Binding-site contacts:
Ligand atom C6 contacts residue ASP47 of chain 1.A at 3.9 Å.
Ligand atom C6 contacts residue ASN46 of chain 1.A at 3.5 Å.
Ligand atom O5 contacts residue PHE1 of chain 1.A at 3.1 Å (h-bond).
Ligand atom C6 contacts residue PHE1 of chain 1.A at 3.7 Å (hydrophobic).
Ligand atom O5 contacts residue ASP47 of chain 1.A at 3.9 Å.
Ligand atom C4 contacts residue PHE1 of chain 1.A at 3.7 Å (hydrophobic).
Ligand atom C3 contacts residue ASN135 of chain 1.A at 3.9 Å.
Ligand atom C8 contacts residue TYR48 of chain 1.A at 3.4 Å (hydrophobic).
Ligand atom C14 contacts residue TYR137 of chain 1.A at 2.9 Å (hydrophobic).
Ligand atom O3 contacts residue PHE142 of chain 1.A at 3.6 Å.
Ligand atom C9 contacts residue TYR48 of chain 1.A at 3.7 Å (hydrophobic).
Ligand atom C2 contacts residue ASP140 of chain 1.A at 3.6 Å.
Ligand atom C4 contacts residue ASN135 of chain 1.A at 3.9 Å.
Ligand atom C13 contacts residue TYR137 of chain 1.A at 3.6 Å (hydrophobic).
Ligand atom O6 contacts residue PHE1 of chain 1.A at 2.7 Å (h-bond).
Ligand atom C7 contacts residue TYR48 of chain 1.A at 3.4 Å (hydrophobic).
Ligand atom C4 contacts residue ASP54 of chain 1.A at 3.4 Å.
Ligand atom C1 contacts residue PHE1 of chain 1.A at 3.7 Å (hydrophobic).
Ligand atom O7 contacts residue TYR137 of chain 1.A at 3.9 Å.
Ligand atom O3 contacts residue ASP140 of chain 1.A at 2.7 Å (salt-bridge).
Ligand atom O4 contacts residue GLN133 of chain 1.A at 3.2 Å (h-bond).
Ligand atom C4 contacts residue GLN133 of chain 1.A at 3.7 Å.
Ligand atom O6 contacts residue ASP47 of chain 1.A at 3.0 Å (salt-bridge).
Ligand atom O2 contacts residue PHE1 of chain 1.A at 3.0 Å (h-bond).
Ligand atom O6 contacts residue ASN46 of chain 1.A at 3.2 Å (h-bond).
Ligand atom O4 contacts residue ASP54 of chain 1.A at 2.4 Å (salt-bridge).
Ligand atom C11 contacts residue TYR48 of chain 1.A at 3.9 Å (hydrophobic).
Ligand atom C6 contacts residue ASP54 of chain 1.A at 3.2 Å.
Ligand atom C16 contacts residue TYR137 of chain 1.A at 3.4 Å (hydrophobic).
Ligand atom O4 contacts residue ILE52 of chain 1.A at 3.8 Å.
Ligand atom C2 contacts residue PHE1 of chain 1.A at 3.9 Å (hydrophobic).
Ligand atom O6 contacts residue ASP54 of chain 1.A at 2.5 Å (salt-bridge).
Ligand atom O3 contacts residue GLN133 of chain 1.A at 3.1 Å (h-bond).
Ligand atom O3 contacts residue ASN135 of chain 1.A at 3.7 Å.
Ligand atom C3 contacts residue ASP140 of chain 1.A at 3.0 Å.
Ligand atom O2 contacts residue ILE13 of chain 1.A at 3.5 Å.
Ligand atom O4 contacts residue ASN135 of chain 1.A at 2.9 Å (h-bond).
Ligand atom C5 contacts residue PHE1 of chain 1.A at 3.7 Å (hydrophobic).
Ligand atom C15 contacts residue TYR137 of chain 1.A at 3.5 Å (hydrophobic).
Ligand atom C3 contacts residue GLN133 of chain 1.A at 4.0 Å.

This protein binds this small molecule.
Small molecule (SMILES): COc1ccc(C#CCO[C@H]2O[C@H](CO)[C@@H](O)[C@H](O)[C@@H]2O)cc1

Sequence of chain 1.A:
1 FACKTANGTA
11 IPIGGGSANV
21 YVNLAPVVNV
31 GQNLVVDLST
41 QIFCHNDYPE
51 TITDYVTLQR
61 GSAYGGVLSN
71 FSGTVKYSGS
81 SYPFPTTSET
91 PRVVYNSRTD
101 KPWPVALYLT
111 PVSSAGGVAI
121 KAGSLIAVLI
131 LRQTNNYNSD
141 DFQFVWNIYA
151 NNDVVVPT